Binding-site contacts:
Ligand atom C6 contacts residue HIS446 of chain 1.A at 3.5 Å.
Ligand atom C1 contacts residue SER202 of chain 1.A at 2.6 Å.
Ligand atom C1 contacts residue PHE296 of chain 1.A at 3.7 Å (hydrophobic).
Ligand atom O2 contacts residue PHE337 of chain 1.A at 4.4 Å.
Ligand atom C3 contacts residue GLU201 of chain 1.A at 3.1 Å.
Ligand atom P contacts residue ALA203 of chain 1.A at 3.9 Å.
Ligand atom C6 contacts residue TYR336 of chain 1.A at 3.4 Å (hydrophobic).
Ligand atom P contacts residue HIS446 of chain 1.A at 3.2 Å.
Ligand atom C1 contacts residue HIS446 of chain 1.A at 3.9 Å.
Ligand atom O1 contacts residue SER202 of chain 1.A at 2.2 Å (h-bond).
Ligand atom C5 contacts residue TYR336 of chain 1.A at 4.4 Å (hydrophobic).
Ligand atom C1 contacts residue PHE337 of chain 1.A at 4.0 Å (hydrophobic).
Ligand atom C2 contacts residue HIS446 of chain 1.A at 3.9 Å.
Ligand atom O1 contacts residue GLY119 of chain 1.A at 3.9 Å.
Ligand atom P contacts residue GLY120 of chain 1.A at 4.0 Å.
Ligand atom O1 contacts residue GLY120 of chain 1.A at 2.9 Å (h-bond).
Ligand atom C2 contacts residue GLU201 of chain 1.A at 4.3 Å.
Ligand atom O1 contacts residue GLY121 of chain 1.A at 2.8 Å (h-bond).
Ligand atom C5 contacts residue GLY120 of chain 1.A at 4.3 Å.
Ligand atom C3 contacts residue HIS446 of chain 1.A at 4.2 Å.
Ligand atom O2 contacts residue SER202 of chain 1.A at 2.9 Å (h-bond).
Ligand atom C1 contacts residue PHE294 of chain 1.A at 3.5 Å (hydrophobic).
Ligand atom C7 contacts residue GLU201 of chain 1.A at 4.3 Å.
Ligand atom O1 contacts residue ALA203 of chain 1.A at 3.1 Å (h-bond).
Ligand atom C3 contacts residue GLY119 of chain 1.A at 3.5 Å.
Ligand atom C7 contacts residue HIS446 of chain 1.A at 4.1 Å.
Ligand atom C2 contacts residue GLY119 of chain 1.A at 4.2 Å.
Ligand atom C3 contacts residue SER202 of chain 1.A at 3.6 Å.
Ligand atom C2 contacts residue SER202 of chain 1.A at 3.9 Å.
Ligand atom C7 contacts residue TRP85 of chain 1.A at 3.8 Å (hydrophobic).
Ligand atom C5 contacts residue TRP85 of chain 1.A at 4.0 Å (hydrophobic).
Ligand atom C2 contacts residue GLY120 of chain 1.A at 3.5 Å.
Ligand atom P contacts residue GLY121 of chain 1.A at 3.9 Å.
Ligand atom O2 contacts residue GLY120 of chain 1.A at 4.2 Å.
Ligand atom C7 contacts residue GLY447 of chain 1.A at 4.5 Å.
Ligand atom C3 contacts residue GLY120 of chain 1.A at 3.3 Å.
Ligand atom C1 contacts residue GLY121 of chain 1.A at 4.1 Å.
Ligand atom O2 contacts residue HIS446 of chain 1.A at 2.9 Å (h-bond).
Ligand atom P contacts residue SER202 of chain 1.A at 1.6 Å.
Ligand atom C4 contacts residue HIS446 of chain 1.A at 4.2 Å.

A protein and the small-molecule ligand that binds it are described below.
Small molecule (SMILES): C[C@@H](O[PH](C)=O)C(C)(C)C

Sequence of chain 1.A:
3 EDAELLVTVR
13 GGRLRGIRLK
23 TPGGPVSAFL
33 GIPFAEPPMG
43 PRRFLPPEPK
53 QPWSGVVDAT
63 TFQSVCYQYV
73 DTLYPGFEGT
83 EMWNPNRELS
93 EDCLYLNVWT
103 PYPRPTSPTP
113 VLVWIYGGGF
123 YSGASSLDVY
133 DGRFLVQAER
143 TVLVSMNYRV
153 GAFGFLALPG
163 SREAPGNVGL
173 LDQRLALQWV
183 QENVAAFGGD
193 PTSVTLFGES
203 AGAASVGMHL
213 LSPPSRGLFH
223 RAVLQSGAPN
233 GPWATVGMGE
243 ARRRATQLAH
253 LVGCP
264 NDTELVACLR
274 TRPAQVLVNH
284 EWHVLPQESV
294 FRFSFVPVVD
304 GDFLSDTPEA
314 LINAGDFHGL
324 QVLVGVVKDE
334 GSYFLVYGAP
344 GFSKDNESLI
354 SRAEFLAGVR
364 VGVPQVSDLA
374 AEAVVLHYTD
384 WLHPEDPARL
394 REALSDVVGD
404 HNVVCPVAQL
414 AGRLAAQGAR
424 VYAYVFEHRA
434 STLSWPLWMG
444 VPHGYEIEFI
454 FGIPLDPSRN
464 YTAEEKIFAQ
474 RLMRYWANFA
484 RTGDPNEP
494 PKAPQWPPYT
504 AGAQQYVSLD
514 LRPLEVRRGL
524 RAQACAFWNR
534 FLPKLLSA